Sequence of chain 1.B:
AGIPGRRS

Binding-site contacts:
Ligand atom C16 contacts residue ASN47 of chain 1.A at 4.4 Å.
Ligand atom C13 contacts residue ARG12 of chain 1.B at 3.5 Å.
Ligand atom C17 contacts residue ILE173 of chain 1.A at 3.9 Å (hydrophobic).
Ligand atom O01 contacts residue PRO172 of chain 1.A at 3.3 Å.
Ligand atom C20 contacts residue ILE8 of chain 1.B at 4.0 Å (hydrophobic).
Ligand atom C05 contacts residue LEU223 of chain 1.A at 4.1 Å (hydrophobic).
Ligand atom C20 contacts residue LYS127 of chain 1.A at 2.9 Å.
Ligand atom C16 contacts residue LYS127 of chain 1.A at 3.7 Å.
Ligand atom C13 contacts residue SER13 of chain 1.B at 4.0 Å.
Ligand atom C21 contacts residue ILE173 of chain 1.A at 3.6 Å (hydrophobic).
Ligand atom C17 contacts residue ILE8 of chain 1.B at 4.2 Å (hydrophobic).
Ligand atom C15 contacts residue PHE124 of chain 1.A at 4.4 Å (hydrophobic).
Ligand atom C16 contacts residue ILE173 of chain 1.A at 3.9 Å (hydrophobic).
Ligand atom C21 contacts residue LYS127 of chain 1.A at 4.3 Å.
Ligand atom C18 contacts residue ILE8 of chain 1.B at 4.2 Å (hydrophobic).
Ligand atom C21 contacts residue ILE224 of chain 1.A at 4.1 Å (hydrophobic).
Ligand atom C07 contacts residue ARG12 of chain 1.B at 3.8 Å.
Ligand atom C06 contacts residue ARG12 of chain 1.B at 4.2 Å.
Ligand atom O22 contacts residue ASN47 of chain 1.A at 3.6 Å.
Ligand atom O22 contacts residue ILE173 of chain 1.A at 4.3 Å.
Ligand atom C21 contacts residue PRO172 of chain 1.A at 3.6 Å (hydrophobic).
Ligand atom C18 contacts residue LYS127 of chain 1.A at 1.4 Å.
Ligand atom C07 contacts residue SER13 of chain 1.B at 3.9 Å.
Ligand atom S02 contacts residue ILE173 of chain 1.A at 4.4 Å.
Ligand atom C17 contacts residue LYS127 of chain 1.A at 2.5 Å.
Ligand atom C14 contacts residue ILE173 of chain 1.A at 3.6 Å (hydrophobic).
Ligand atom C20 contacts residue PRO172 of chain 1.A at 3.6 Å (hydrophobic).
Ligand atom C12 contacts residue ARG12 of chain 1.B at 4.2 Å.
Ligand atom C15 contacts residue ILE173 of chain 1.A at 3.7 Å (hydrophobic).
Ligand atom C20 contacts residue ILE173 of chain 1.A at 3.8 Å (hydrophobic).
Ligand atom C15 contacts residue ASN47 of chain 1.A at 3.7 Å.
Ligand atom N09 contacts residue ARG12 of chain 1.B at 4.4 Å.
Ligand atom C20 contacts residue GLY176 of chain 1.A at 4.1 Å.
Ligand atom C16 contacts residue PHE124 of chain 1.A at 4.2 Å (hydrophobic).
Ligand atom C10 contacts residue LEU223 of chain 1.A at 4.1 Å (hydrophobic).

Sequence of chain 1.A:
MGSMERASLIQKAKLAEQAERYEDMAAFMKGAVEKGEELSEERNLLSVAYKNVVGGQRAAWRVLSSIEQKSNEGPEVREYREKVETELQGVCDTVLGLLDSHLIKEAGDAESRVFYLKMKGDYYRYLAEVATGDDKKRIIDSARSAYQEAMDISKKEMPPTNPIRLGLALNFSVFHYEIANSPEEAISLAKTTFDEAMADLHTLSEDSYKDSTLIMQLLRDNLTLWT

A protein and the small-molecule ligand that binds it are described below.
Small molecule (SMILES): O=Cc1ccc(S(=O)(=O)N2CCC(N3CCCC3)CC2)cc1